Sequence of chain 2.C:
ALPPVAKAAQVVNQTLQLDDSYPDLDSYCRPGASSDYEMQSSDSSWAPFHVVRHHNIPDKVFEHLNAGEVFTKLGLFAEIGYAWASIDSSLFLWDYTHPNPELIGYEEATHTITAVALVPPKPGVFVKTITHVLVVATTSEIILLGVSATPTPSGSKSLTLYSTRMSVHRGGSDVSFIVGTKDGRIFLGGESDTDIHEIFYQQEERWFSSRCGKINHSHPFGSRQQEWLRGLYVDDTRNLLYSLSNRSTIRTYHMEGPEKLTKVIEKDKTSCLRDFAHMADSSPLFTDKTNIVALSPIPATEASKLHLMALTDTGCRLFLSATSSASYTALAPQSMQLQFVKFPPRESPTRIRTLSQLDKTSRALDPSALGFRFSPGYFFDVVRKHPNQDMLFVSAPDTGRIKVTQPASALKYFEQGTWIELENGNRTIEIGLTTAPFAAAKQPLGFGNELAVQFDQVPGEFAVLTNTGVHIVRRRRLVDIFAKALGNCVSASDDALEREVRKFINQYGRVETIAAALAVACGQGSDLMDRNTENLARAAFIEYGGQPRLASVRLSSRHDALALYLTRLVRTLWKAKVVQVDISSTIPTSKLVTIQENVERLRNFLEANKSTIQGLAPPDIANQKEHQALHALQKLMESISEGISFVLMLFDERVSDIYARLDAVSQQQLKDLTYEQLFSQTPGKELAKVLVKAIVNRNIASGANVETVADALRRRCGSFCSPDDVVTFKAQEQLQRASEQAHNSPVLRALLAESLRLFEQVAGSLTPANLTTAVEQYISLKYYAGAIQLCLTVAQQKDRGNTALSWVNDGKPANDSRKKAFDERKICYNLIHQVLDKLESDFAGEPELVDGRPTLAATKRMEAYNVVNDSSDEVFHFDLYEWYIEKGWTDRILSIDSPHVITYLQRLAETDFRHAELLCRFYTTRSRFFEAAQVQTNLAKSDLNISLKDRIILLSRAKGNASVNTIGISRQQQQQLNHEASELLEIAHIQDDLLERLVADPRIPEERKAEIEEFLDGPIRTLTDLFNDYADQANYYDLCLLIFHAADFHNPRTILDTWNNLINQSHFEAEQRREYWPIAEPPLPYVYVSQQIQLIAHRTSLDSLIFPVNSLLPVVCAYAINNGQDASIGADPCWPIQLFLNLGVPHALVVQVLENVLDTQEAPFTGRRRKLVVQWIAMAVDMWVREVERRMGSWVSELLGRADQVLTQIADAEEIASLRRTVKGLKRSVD

Sequence of chain 2.NA:
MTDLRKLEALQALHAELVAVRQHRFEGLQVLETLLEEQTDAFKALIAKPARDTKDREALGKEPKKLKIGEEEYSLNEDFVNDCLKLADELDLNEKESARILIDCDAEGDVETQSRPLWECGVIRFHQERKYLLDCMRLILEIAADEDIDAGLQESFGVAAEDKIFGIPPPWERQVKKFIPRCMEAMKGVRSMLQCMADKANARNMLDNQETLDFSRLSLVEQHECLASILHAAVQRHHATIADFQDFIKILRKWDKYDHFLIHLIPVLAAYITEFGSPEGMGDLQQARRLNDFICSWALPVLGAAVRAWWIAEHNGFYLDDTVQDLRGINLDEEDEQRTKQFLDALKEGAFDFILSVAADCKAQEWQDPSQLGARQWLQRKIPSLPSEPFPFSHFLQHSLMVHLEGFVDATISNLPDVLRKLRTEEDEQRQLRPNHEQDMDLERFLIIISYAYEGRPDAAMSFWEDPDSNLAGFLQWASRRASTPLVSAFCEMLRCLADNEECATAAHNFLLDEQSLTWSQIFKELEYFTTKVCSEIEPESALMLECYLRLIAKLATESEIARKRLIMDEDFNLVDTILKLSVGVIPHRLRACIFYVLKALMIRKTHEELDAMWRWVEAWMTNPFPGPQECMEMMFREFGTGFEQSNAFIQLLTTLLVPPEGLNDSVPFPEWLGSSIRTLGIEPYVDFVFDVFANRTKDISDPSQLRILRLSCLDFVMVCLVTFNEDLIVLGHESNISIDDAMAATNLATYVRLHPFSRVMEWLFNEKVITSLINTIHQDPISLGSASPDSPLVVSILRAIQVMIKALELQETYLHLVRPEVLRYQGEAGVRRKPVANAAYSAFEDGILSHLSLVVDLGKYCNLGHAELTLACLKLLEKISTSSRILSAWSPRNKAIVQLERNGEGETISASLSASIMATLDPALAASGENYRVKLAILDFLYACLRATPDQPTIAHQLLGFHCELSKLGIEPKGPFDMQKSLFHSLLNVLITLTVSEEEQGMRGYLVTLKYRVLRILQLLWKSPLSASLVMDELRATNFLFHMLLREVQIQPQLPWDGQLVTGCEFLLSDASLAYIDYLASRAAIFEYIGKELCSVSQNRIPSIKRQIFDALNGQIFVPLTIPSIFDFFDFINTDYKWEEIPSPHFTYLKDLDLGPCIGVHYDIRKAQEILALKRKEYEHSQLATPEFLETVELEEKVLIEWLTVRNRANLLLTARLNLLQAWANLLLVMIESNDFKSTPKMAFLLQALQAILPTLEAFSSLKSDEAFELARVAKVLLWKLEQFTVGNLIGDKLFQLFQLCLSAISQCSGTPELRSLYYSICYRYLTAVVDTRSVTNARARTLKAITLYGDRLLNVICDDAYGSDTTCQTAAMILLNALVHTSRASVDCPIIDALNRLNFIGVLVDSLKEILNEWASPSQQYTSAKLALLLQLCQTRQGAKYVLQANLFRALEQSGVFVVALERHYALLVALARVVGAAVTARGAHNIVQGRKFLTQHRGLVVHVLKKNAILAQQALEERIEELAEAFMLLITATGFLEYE

Binding-site contacts:
Ligand atom CD1 contacts residue ILE1053 of chain 2.C at 3.4 Å (hydrophobic).
Ligand atom CE contacts residue GLU1228 of chain 2.NA at 3.2 Å.
Ligand atom O contacts residue ASN1069 of chain 2.C at 3.3 Å (h-bond).
Ligand atom CD1 contacts residue THR1065 of chain 2.C at 3.5 Å.
Ligand atom CE contacts residue LYS1225 of chain 2.NA at 3.3 Å.
Ligand atom N contacts residue ASN1069 of chain 2.C at 2.9 Å (h-bond).
Ligand atom O contacts residue ARG1049 of chain 2.C at 3.7 Å.
Ligand atom CG1 contacts residue PHE1068 of chain 2.C at 3.4 Å (hydrophobic).
Ligand atom CG contacts residue ILE1045 of chain 2.C at 3.5 Å (hydrophobic).
Ligand atom CZ contacts residue ARG1044 of chain 2.C at 3.3 Å.
Ligand atom O contacts residue ARG1049 of chain 2.C at 3.7 Å.
Ligand atom O contacts residue ILE1045 of chain 2.C at 3.6 Å.
Ligand atom O contacts residue THR1065 of chain 2.C at 3.6 Å.
Ligand atom CB contacts residue GLN1074 of chain 2.C at 3.5 Å.
Ligand atom CB contacts residue GLU1052 of chain 2.C at 3.1 Å.
Ligand atom CD1 contacts residue PHE1068 of chain 2.C at 3.4 Å (hydrophobic).
Ligand atom CG2 contacts residue PHE1068 of chain 2.C at 3.6 Å (hydrophobic).
Ligand atom NZ contacts residue ASP1073 of chain 2.C at 3.0 Å (salt-bridge).
Ligand atom NZ contacts residue LYS1225 of chain 2.NA at 2.1 Å.
Ligand atom O contacts residue THR1065 of chain 2.C at 3.2 Å.
Ligand atom CA contacts residue ASN1069 of chain 2.C at 3.5 Å.
Ligand atom CE1 contacts residue ARG1044 of chain 2.C at 3.5 Å.
Ligand atom NZ contacts residue GLU1228 of chain 2.NA at 3.6 Å.
Ligand atom NH1 contacts residue ASN1069 of chain 2.C at 2.8 Å (h-bond).
Ligand atom O contacts residue ARG1049 of chain 2.C at 3.7 Å.
Ligand atom O contacts residue ASN1069 of chain 2.C at 3.0 Å (h-bond).
Ligand atom C contacts residue ASN1069 of chain 2.C at 3.2 Å.
Ligand atom N contacts residue GLN1074 of chain 2.C at 3.2 Å (h-bond).
Ligand atom OG1 contacts residue ARG1049 of chain 2.C at 2.9 Å (salt-bridge).
Ligand atom O contacts residue GLN1074 of chain 2.C at 3.0 Å (h-bond).
Ligand atom CD1 contacts residue ARG1044 of chain 2.C at 3.1 Å.
Ligand atom CG contacts residue GLU1052 of chain 2.C at 3.2 Å.
Ligand atom CB contacts residue ASP1070 of chain 2.C at 3.8 Å.
Ligand atom CA contacts residue THR1065 of chain 2.C at 3.6 Å.
Ligand atom NH2 contacts residue ASP1073 of chain 2.C at 3.1 Å (salt-bridge).
Ligand atom NH1 contacts residue ASP1073 of chain 2.C at 3.6 Å.
Ligand atom N contacts residue THR1065 of chain 2.C at 3.2 Å (h-bond).
Ligand atom CD contacts residue GLN1074 of chain 2.C at 3.5 Å.
Ligand atom CD contacts residue ASN1069 of chain 2.C at 3.8 Å.
Ligand atom CD2 contacts residue ILE1045 of chain 2.C at 3.8 Å (hydrophobic).

The small molecule below binds the protein below.
Small molecule (SMILES): CC[C@H](C)[C@H](NC(=O)[C@@H](NC(=O)[C@H](CC(C)C)NC(=O)[C@@H](N)CCCCN)C(C)C)C(=O)N[C@@H](CC(N)=O)C(=O)N[C@@H](CCCCN)C(=O)N[C@@H](CC(=O)O)C(=O)N[C@@H](CCSC)C(=O)N[C@@H](CCCN=C(N)N)C(=O)N[C@H](C(=O)N[C@@H](CC(=O)O)C(=O)N[C@@H](CC(C)C)C(=O)N[C@@H](Cc1ccccc1)C(=O)N[C@@H](CO)C(=O)N1CCC[C@H]1C(=O)N1CCC[C@H]1C(=O)N[C@H](C=O)CC(N)=O)[C@@H](C)O